Sequence of chain 1.A:
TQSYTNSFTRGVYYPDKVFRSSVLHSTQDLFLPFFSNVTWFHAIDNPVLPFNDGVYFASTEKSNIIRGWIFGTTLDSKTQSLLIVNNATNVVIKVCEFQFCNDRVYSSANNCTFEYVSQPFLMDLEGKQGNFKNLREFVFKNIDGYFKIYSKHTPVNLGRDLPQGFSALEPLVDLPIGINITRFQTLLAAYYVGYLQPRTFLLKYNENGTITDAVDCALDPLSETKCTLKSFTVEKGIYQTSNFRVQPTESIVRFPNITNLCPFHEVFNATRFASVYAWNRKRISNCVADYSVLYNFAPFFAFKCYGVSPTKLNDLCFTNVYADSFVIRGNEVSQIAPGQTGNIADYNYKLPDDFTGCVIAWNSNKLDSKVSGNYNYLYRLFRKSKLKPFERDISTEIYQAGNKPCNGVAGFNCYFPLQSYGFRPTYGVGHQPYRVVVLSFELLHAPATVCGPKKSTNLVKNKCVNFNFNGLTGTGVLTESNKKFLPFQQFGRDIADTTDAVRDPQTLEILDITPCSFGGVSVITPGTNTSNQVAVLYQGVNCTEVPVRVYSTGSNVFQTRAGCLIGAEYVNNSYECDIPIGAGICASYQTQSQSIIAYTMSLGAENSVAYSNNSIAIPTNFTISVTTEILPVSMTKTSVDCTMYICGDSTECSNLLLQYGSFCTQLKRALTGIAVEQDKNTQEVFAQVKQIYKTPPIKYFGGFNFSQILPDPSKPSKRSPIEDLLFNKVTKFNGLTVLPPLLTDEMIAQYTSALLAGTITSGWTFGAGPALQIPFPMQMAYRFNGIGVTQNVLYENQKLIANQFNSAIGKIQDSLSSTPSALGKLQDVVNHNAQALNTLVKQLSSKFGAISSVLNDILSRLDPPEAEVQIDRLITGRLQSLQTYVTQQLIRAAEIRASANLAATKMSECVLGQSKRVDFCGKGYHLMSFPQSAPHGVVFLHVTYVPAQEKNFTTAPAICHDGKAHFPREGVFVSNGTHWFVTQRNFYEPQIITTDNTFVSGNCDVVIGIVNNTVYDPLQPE

Sequence of chain 1.F:
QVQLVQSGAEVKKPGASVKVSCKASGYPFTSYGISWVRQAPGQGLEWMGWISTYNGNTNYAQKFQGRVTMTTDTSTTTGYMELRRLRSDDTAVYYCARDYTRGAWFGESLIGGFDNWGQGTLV

This small molecule binds to this protein.
Small molecule (SMILES): CC(=O)N[C@H]1[C@H](O[C@H]2[C@H](O)[C@@H](NC(C)=O)CO[C@@H]2CO[C@@H]2O[C@@H](C)[C@@H](O)[C@@H](O)[C@@H]2O)O[C@H](CO)[C@@H](O[C@@H]2O[C@H](CO)[C@@H](O)[C@H](O)[C@@H]2O)[C@@H]1O

Binding-site contacts:
Ligand atom C2 contacts residue ASN340 of chain 1.A at 2.6 Å.
Ligand atom O3 contacts residue VAL364 of chain 1.A at 4.0 Å.
Ligand atom C5 contacts residue TYR100 of chain 1.F at 3.9 Å (hydrophobic).
Ligand atom C5 contacts residue PHE368 of chain 1.A at 3.8 Å (hydrophobic).
Ligand atom C3 contacts residue ASN340 of chain 1.A at 3.9 Å.
Ligand atom C8 contacts residue ASN340 of chain 1.A at 3.5 Å.
Ligand atom C8 contacts residue PHE339 of chain 1.A at 3.7 Å (hydrophobic).
Ligand atom C2 contacts residue PHE368 of chain 1.A at 4.1 Å (hydrophobic).
Ligand atom O7 contacts residue ARG55 of chain 1.G at 3.0 Å (salt-bridge).
Ligand atom C5 contacts residue ASN340 of chain 1.A at 3.6 Å.
Ligand atom O5 contacts residue ASN340 of chain 1.A at 2.3 Å (h-bond).
Ligand atom N2 contacts residue ASN340 of chain 1.A at 2.6 Å (h-bond).
Ligand atom C7 contacts residue ASN340 of chain 1.A at 3.1 Å.
Ligand atom O7 contacts residue VAL364 of chain 1.A at 4.2 Å.
Ligand atom C8 contacts residue PHE335 of chain 1.A at 4.0 Å (hydrophobic).
Ligand atom O4 contacts residue ASP115 of chain 1.F at 2.8 Å (salt-bridge).
Ligand atom C1 contacts residue ASN340 of chain 1.A at 1.5 Å.
Ligand atom C6 contacts residue TYR50 of chain 1.G at 3.5 Å (hydrophobic).
Ligand atom C6 contacts residue TYR50 of chain 1.G at 4.2 Å (hydrophobic).
Ligand atom O4 contacts residue ARG98 of chain 1.F at 4.2 Å.
Ligand atom C6 contacts residue TYR100 of chain 1.F at 4.2 Å (hydrophobic).
Ligand atom C4 contacts residue TYR100 of chain 1.F at 3.8 Å (hydrophobic).
Ligand atom C7 contacts residue TYR50 of chain 1.G at 4.1 Å (hydrophobic).
Ligand atom C1 contacts residue PHE368 of chain 1.A at 3.6 Å (hydrophobic).
Ligand atom C3 contacts residue PHE368 of chain 1.A at 3.9 Å (hydrophobic).
Ligand atom O5 contacts residue PHE368 of chain 1.A at 4.1 Å.
Ligand atom O6 contacts residue VAL364 of chain 1.A at 4.2 Å.
Ligand atom C4 contacts residue ASP115 of chain 1.F at 3.6 Å.
Ligand atom C6 contacts residue GLY112 of chain 1.F at 4.3 Å.
Ligand atom O6 contacts residue PHE368 of chain 1.A at 3.3 Å.
Ligand atom O7 contacts residue TYR50 of chain 1.G at 3.7 Å.
Ligand atom C8 contacts residue TYR50 of chain 1.G at 4.1 Å (hydrophobic).
Ligand atom C5 contacts residue TYR50 of chain 1.G at 3.8 Å (hydrophobic).
Ligand atom C7 contacts residue ARG55 of chain 1.G at 3.5 Å.
Ligand atom O3 contacts residue TYR100 of chain 1.F at 4.2 Å.
Ligand atom C8 contacts residue ARG55 of chain 1.G at 3.3 Å.
Ligand atom C8 contacts residue ALA56 of chain 1.G at 4.1 Å (hydrophobic).
Ligand atom O5 contacts residue TYR50 of chain 1.G at 4.2 Å.
Ligand atom C3 contacts residue TYR100 of chain 1.F at 3.8 Å (hydrophobic).
Ligand atom O7 contacts residue ASN340 of chain 1.A at 3.9 Å.

Sequence of chain 1.G:
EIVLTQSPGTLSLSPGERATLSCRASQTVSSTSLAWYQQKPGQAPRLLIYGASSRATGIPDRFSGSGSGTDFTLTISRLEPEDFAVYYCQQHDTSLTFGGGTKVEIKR